Sequence of chain 1.B:
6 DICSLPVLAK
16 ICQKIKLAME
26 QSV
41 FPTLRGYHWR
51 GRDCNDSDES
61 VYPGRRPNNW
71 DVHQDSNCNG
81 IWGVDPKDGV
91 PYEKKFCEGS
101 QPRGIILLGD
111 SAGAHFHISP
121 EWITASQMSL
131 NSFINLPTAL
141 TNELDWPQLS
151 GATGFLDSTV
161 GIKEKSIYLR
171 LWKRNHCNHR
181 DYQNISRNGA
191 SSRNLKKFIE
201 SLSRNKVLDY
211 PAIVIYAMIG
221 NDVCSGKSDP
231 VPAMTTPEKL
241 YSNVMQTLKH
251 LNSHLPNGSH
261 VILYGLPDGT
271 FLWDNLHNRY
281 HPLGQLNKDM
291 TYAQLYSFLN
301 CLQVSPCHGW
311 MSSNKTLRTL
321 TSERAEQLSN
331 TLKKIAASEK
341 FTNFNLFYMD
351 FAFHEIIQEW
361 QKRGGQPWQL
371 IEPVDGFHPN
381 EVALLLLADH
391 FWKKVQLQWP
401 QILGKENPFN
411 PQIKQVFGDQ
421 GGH

Binding-site contacts:
Ligand atom N2 contacts residue ASN55 of chain 1.B at 2.9 Å (h-bond).
Ligand atom O6 contacts residue SER57 of chain 1.B at 3.8 Å.
Ligand atom C7 contacts residue ASN55 of chain 1.B at 3.1 Å.
Ligand atom C2 contacts residue ASN55 of chain 1.B at 2.5 Å.
Ligand atom C8 contacts residue ASN55 of chain 1.B at 4.4 Å.
Ligand atom C1 contacts residue ASN55 of chain 1.B at 1.4 Å.
Ligand atom C4 contacts residue ASN55 of chain 1.B at 4.2 Å.
Ligand atom C5 contacts residue ASN55 of chain 1.B at 3.6 Å.
Ligand atom C7 contacts residue GLN74 of chain 1.B at 4.2 Å.
Ligand atom C6 contacts residue HIS73 of chain 1.B at 3.8 Å.
Ligand atom O7 contacts residue ASN55 of chain 1.B at 2.8 Å (h-bond).
Ligand atom C6 contacts residue ASP58 of chain 1.B at 3.6 Å.
Ligand atom O7 contacts residue GLN74 of chain 1.B at 3.0 Å (h-bond).
Ligand atom O6 contacts residue ASP58 of chain 1.B at 3.6 Å.
Ligand atom C5 contacts residue SER57 of chain 1.B at 4.2 Å.
Ligand atom C3 contacts residue ASN55 of chain 1.B at 3.8 Å.
Ligand atom O5 contacts residue SER57 of chain 1.B at 3.9 Å.
Ligand atom C1 contacts residue SER57 of chain 1.B at 4.0 Å.
Ligand atom O5 contacts residue ASP58 of chain 1.B at 3.8 Å.
Ligand atom O5 contacts residue ASN55 of chain 1.B at 2.3 Å (h-bond).
Ligand atom O6 contacts residue HIS73 of chain 1.B at 2.6 Å (h-bond).

A protein and the small-molecule ligand that binds it are described below.
Small molecule (SMILES): CC(=O)N[C@H]1[C@H](O[C@H]2[C@H](O)[C@@H](NC(C)=O)CO[C@@H]2CO)O[C@H](CO)[C@@H](O)[C@@H]1O